Sequence of chain 31.A:
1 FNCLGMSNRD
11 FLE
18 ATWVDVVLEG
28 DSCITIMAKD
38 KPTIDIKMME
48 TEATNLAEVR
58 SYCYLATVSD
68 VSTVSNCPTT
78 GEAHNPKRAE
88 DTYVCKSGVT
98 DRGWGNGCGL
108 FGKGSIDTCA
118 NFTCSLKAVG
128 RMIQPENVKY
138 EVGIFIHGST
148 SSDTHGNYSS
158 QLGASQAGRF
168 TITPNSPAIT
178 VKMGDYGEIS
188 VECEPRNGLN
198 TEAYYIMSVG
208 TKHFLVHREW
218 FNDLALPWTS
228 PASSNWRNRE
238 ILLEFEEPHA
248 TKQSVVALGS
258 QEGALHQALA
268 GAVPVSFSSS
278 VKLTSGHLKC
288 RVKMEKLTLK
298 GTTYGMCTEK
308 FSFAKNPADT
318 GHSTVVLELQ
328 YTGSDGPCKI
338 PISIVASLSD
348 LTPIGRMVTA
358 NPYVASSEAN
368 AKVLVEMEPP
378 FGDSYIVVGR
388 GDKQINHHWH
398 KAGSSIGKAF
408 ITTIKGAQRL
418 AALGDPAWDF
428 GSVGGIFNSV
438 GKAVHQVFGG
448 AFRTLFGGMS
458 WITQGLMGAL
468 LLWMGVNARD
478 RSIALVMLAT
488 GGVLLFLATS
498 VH

The protein below binds the small molecule below.
Small molecule (SMILES): CC(=O)N[C@@H]1[C@@H](O)[C@H](O)[C@@H](CO)O[C@H]1O

Binding-site contacts:
Ligand atom N2 contacts residue ASN118 of chain 31.A at 2.9 Å (h-bond).
Ligand atom C6 contacts residue PHE119 of chain 31.A at 4.0 Å (hydrophobic).
Ligand atom C8 contacts residue SER66 of chain 31.A at 3.6 Å.
Ligand atom C5 contacts residue ASN118 of chain 31.A at 3.6 Å.
Ligand atom C8 contacts residue ASP67 of chain 31.A at 3.7 Å.
Ligand atom O6 contacts residue THR89 of chain 31.A at 3.9 Å.
Ligand atom O5 contacts residue ASN118 of chain 31.A at 2.4 Å (h-bond).
Ligand atom C5 contacts residue THR120 of chain 31.A at 4.2 Å.
Ligand atom C2 contacts residue ASN118 of chain 31.A at 2.5 Å.
Ligand atom C7 contacts residue ASN118 of chain 31.A at 3.8 Å.
Ligand atom O6 contacts residue THR120 of chain 31.A at 3.6 Å (h-bond).
Ligand atom O5 contacts residue THR120 of chain 31.A at 3.4 Å (h-bond).
Ligand atom C4 contacts residue ASN118 of chain 31.A at 4.2 Å.
Ligand atom O6 contacts residue ASN118 of chain 31.A at 4.2 Å.
Ligand atom O6 contacts residue PHE119 of chain 31.A at 2.8 Å (h-bond).
Ligand atom C3 contacts residue ASN118 of chain 31.A at 3.8 Å.
Ligand atom C6 contacts residue THR120 of chain 31.A at 3.8 Å.
Ligand atom O5 contacts residue PHE119 of chain 31.A at 3.9 Å.
Ligand atom C1 contacts residue SER66 of chain 31.A at 4.5 Å.
Ligand atom C1 contacts residue ASN118 of chain 31.A at 1.4 Å.
Ligand atom C1 contacts residue THR89 of chain 31.A at 4.2 Å.
Ligand atom N2 contacts residue TYR90 of chain 31.A at 4.4 Å.
Ligand atom O5 contacts residue THR89 of chain 31.A at 4.5 Å.
Ligand atom C8 contacts residue ASN118 of chain 31.A at 3.7 Å.